A small-molecule ligand and the protein it binds are described below.
Small molecule (SMILES): CC(=O)N[C@@H]1[C@@H](O)[C@H](O)[C@@H](CO)O[C@H]1O

Binding-site contacts:
Ligand atom N2 contacts residue ASN211 of chain 1.A at 3.3 Å (h-bond).
Ligand atom O5 contacts residue ASN211 of chain 1.A at 2.4 Å (h-bond).
Ligand atom O6 contacts residue ASN211 of chain 1.A at 4.5 Å.
Ligand atom C7 contacts residue ASN211 of chain 1.A at 4.4 Å.
Ligand atom C3 contacts residue ASN211 of chain 1.A at 3.5 Å.
Ligand atom C2 contacts residue ASN211 of chain 1.A at 2.8 Å.
Ligand atom C6 contacts residue ASN211 of chain 1.A at 4.4 Å.
Ligand atom C4 contacts residue ASN211 of chain 1.A at 4.0 Å.
Ligand atom C1 contacts residue ASN211 of chain 1.A at 1.4 Å.
Ligand atom C5 contacts residue ASN211 of chain 1.A at 3.2 Å.

Sequence of chain 1.A:
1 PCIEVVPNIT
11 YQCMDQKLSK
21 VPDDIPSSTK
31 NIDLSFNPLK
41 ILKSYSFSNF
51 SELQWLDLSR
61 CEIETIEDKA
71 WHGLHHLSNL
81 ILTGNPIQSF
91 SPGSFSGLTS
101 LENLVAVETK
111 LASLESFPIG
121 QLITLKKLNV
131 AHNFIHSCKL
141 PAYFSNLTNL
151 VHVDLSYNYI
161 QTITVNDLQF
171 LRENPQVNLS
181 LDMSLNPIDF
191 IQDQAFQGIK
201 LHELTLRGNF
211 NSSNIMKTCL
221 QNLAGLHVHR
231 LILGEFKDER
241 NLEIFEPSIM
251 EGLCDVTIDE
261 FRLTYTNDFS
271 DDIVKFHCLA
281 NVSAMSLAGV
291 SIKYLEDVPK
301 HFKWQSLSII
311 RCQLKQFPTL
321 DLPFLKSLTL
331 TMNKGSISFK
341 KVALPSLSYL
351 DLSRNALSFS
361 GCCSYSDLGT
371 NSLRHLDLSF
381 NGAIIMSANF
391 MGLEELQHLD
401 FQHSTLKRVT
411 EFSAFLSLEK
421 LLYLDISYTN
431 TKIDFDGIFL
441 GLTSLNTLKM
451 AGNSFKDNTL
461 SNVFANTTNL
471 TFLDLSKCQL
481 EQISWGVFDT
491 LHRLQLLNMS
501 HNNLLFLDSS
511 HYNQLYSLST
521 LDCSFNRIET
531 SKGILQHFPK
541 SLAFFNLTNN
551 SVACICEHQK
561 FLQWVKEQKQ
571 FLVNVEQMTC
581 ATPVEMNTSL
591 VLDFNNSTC